Binding-site contacts:
Ligand atom O6 contacts residue ALA119 of chain 2.A at 3.5 Å.
Ligand atom O2 contacts residue THR114 of chain 2.A at 3.2 Å (h-bond).
Ligand atom C30 contacts residue ASN105 of chain 3.A at 3.5 Å.
Ligand atom N3 contacts residue VAL97 of chain 3.A at 3.6 Å.
Ligand atom O2 contacts residue GLU116 of chain 2.A at 3.6 Å.
Ligand atom N7 contacts residue ASN105 of chain 3.A at 3.4 Å (h-bond).
Ligand atom C4 contacts residue THR71 of chain 3.A at 3.6 Å.
Ligand atom C10 contacts residue VAL97 of chain 3.A at 3.5 Å (hydrophobic).
Ligand atom C3 contacts residue ASP13 of chain 3.A at 3.5 Å.
Ligand atom S1 contacts residue GLY98 of chain 3.A at 3.1 Å (h-bond).
Ligand atom C11 contacts residue GLU116 of chain 2.A at 3.5 Å.
Ligand atom C15 contacts residue ALA119 of chain 2.A at 3.5 Å (hydrophobic).
Ligand atom N4 contacts residue GLU116 of chain 2.A at 3.6 Å.
Ligand atom C13 contacts residue GLU116 of chain 2.A at 3.8 Å.
Ligand atom O6 contacts residue ASN105 of chain 3.A at 3.4 Å (h-bond).
Ligand atom O5 contacts residue HIS127 of chain 4.A at 3.7 Å.
Ligand atom C12 contacts residue VAL97 of chain 3.A at 3.6 Å (hydrophobic).
Ligand atom C1 contacts residue GLY98 of chain 3.A at 3.7 Å.
Ligand atom C6 contacts residue GLY68 of chain 3.A at 3.3 Å.
Ligand atom C15 contacts residue ASN105 of chain 3.A at 3.6 Å.
Ligand atom O2 contacts residue GLY68 of chain 3.A at 3.5 Å (h-bond).
Ligand atom C14 contacts residue ALA119 of chain 2.A at 3.3 Å (hydrophobic).
Ligand atom C21 contacts residue GLU116 of chain 2.A at 3.8 Å.
Ligand atom C11 contacts residue VAL97 of chain 3.A at 3.5 Å (hydrophobic).
Ligand atom C16 contacts residue GLU116 of chain 2.A at 3.5 Å.
Ligand atom C9 contacts residue GLY68 of chain 3.A at 2.7 Å.
Ligand atom C12 contacts residue GLU116 of chain 2.A at 3.4 Å.
Ligand atom C18 contacts residue GLU116 of chain 2.A at 3.5 Å.
Ligand atom N2 contacts residue ASP13 of chain 3.A at 2.8 Å (salt-bridge).
Ligand atom S1 contacts residue VAL97 of chain 3.A at 3.7 Å.
Ligand atom O3 contacts residue GLU116 of chain 2.A at 3.6 Å.
Ligand atom O1 contacts residue GLY98 of chain 3.A at 3.5 Å.
Ligand atom N7 contacts residue ALA119 of chain 2.A at 3.5 Å.
Ligand atom S1 contacts residue TYR96 of chain 3.A at 3.7 Å.
Ligand atom C29 contacts residue ASN105 of chain 3.A at 3.6 Å.
Ligand atom C30 contacts residue ALA119 of chain 2.A at 3.4 Å (hydrophobic).
Ligand atom C13 contacts residue VAL97 of chain 3.A at 3.4 Å (hydrophobic).
Ligand atom C24 contacts residue GLN24 of chain 4.A at 3.6 Å.
Ligand atom C8 contacts residue GLY68 of chain 3.A at 3.0 Å.
Ligand atom C17 contacts residue GLU116 of chain 2.A at 3.3 Å.

The small molecule below binds the protein below.
Small molecule (SMILES): CC1(C)C(=O)N2C(C)(C)C(=O)N3c4ccc(C(=O)NCCCC[C@@H]5SC[C@@H]6NC(=O)N[C@@H]65)cc4N4C(=O)C(C)(C)N(C1=O)[Fe]342

Sequence of chain 4.A:
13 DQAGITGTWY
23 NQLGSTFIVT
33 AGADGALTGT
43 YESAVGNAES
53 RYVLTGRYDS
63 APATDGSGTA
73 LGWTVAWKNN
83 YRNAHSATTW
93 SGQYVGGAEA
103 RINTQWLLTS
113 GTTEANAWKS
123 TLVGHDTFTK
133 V

Sequence of chain 3.A:
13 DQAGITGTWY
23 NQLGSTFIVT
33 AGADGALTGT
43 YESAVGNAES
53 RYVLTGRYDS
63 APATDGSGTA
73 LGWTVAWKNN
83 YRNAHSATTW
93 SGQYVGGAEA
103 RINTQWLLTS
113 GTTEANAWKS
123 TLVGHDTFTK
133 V

Sequence of chain 2.A:
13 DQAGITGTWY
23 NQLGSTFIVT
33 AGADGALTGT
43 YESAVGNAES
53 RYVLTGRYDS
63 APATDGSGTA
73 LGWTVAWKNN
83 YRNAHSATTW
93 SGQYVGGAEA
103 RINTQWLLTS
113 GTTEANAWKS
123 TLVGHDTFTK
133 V